Sequence of chain 1.A:
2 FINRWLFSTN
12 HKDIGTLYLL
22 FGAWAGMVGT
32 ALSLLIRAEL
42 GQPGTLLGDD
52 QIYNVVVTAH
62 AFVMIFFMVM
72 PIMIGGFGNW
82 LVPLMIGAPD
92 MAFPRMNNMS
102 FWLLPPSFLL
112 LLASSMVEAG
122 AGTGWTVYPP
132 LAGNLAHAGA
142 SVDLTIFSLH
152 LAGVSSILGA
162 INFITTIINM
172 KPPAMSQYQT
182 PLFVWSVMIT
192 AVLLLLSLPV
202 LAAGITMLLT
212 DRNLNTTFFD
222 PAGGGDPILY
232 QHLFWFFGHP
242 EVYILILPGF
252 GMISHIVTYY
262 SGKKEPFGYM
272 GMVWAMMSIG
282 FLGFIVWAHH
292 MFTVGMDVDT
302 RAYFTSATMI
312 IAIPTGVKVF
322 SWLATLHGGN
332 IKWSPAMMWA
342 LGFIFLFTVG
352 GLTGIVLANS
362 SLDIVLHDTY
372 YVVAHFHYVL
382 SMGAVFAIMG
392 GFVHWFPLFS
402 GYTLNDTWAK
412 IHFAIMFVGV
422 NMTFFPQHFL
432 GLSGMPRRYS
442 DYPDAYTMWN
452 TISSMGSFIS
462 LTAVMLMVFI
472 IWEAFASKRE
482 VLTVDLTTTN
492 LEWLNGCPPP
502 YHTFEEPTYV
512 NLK

Binding-site contacts:
Ligand atom O3 contacts residue GLU62 of chain 1.B at 4.0 Å.
Ligand atom C15 contacts residue GLY272 of chain 1.A at 3.9 Å.
Ligand atom C3 contacts residue GLN59 of chain 1.B at 4.2 Å.
Ligand atom C22 contacts residue MET271 of chain 1.A at 3.7 Å (hydrophobic).
Ligand atom C23 contacts residue MET271 of chain 1.A at 4.2 Å (hydrophobic).
Ligand atom O3 contacts residue GLN59 of chain 1.B at 3.1 Å (h-bond).
Ligand atom C6 contacts residue GLU62 of chain 1.B at 4.1 Å.
Ligand atom C16 contacts residue GLY272 of chain 1.A at 4.5 Å.
Ligand atom C19 contacts residue TRP275 of chain 1.A at 3.8 Å (hydrophobic).
Ligand atom O12 contacts residue GLN59 of chain 1.B at 3.8 Å.
Ligand atom C16 contacts residue MET271 of chain 1.A at 3.7 Å (hydrophobic).
Ligand atom C15 contacts residue MET271 of chain 1.A at 3.8 Å (hydrophobic).
Ligand atom C3 contacts residue THR63 of chain 1.B at 4.2 Å.
Ligand atom C8 contacts residue TRP275 of chain 1.A at 4.3 Å (hydrophobic).
Ligand atom C4 contacts residue GLU62 of chain 1.B at 3.7 Å.
Ligand atom O3 contacts residue THR63 of chain 1.B at 3.2 Å (h-bond).
Ligand atom C6 contacts residue TRP275 of chain 1.A at 3.7 Å (hydrophobic).
Ligand atom C3 contacts residue GLU62 of chain 1.B at 4.3 Å.
Ligand atom C3 contacts residue THR66 of chain 1.B at 3.9 Å.
Ligand atom C7 contacts residue TRP275 of chain 1.A at 3.8 Å (hydrophobic).
Ligand atom C15 contacts residue TRP275 of chain 1.A at 4.0 Å (hydrophobic).
Ligand atom C4 contacts residue THR66 of chain 1.B at 3.6 Å.
Ligand atom C24 contacts residue MET271 of chain 1.A at 3.5 Å (hydrophobic).
Ligand atom C6 contacts residue THR66 of chain 1.B at 3.9 Å.
Ligand atom O25 contacts residue MET271 of chain 1.A at 3.5 Å.
Ligand atom C18 contacts residue TRP275 of chain 1.A at 4.0 Å (hydrophobic).
Ligand atom C7 contacts residue GLU62 of chain 1.B at 3.8 Å.
Ligand atom C5 contacts residue THR66 of chain 1.B at 3.8 Å.
Ligand atom C2 contacts residue GLN59 of chain 1.B at 4.2 Å.
Ligand atom O7 contacts residue GLU62 of chain 1.B at 2.9 Å (salt-bridge).
Ligand atom O26 contacts residue MET271 of chain 1.A at 3.6 Å.

A protein and the small-molecule ligand that binds it are described below.
Small molecule (SMILES): C[C@H](CCC(=O)O)[C@H]1CC[C@H]2[C@@H]3[C@H](O)C[C@@H]4C[C@H](O)CC[C@]4(C)[C@H]3C[C@H](O)[C@]12C

Sequence of chain 1.B:
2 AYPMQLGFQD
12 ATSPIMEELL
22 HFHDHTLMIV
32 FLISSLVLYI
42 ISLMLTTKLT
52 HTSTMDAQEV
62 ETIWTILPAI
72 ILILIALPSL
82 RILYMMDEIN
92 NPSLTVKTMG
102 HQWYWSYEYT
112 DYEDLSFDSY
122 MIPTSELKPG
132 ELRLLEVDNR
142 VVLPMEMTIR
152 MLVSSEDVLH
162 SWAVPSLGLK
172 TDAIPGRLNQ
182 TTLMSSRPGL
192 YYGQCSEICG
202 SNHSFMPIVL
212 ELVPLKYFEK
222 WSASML